Sequence of chain 2.A:
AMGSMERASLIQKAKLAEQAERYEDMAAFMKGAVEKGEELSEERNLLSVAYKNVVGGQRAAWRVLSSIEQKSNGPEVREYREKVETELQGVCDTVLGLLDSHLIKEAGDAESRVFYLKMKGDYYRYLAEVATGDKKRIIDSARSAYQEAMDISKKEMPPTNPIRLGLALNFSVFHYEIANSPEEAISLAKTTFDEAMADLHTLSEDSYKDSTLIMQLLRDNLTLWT

Binding-site contacts:
Ligand atom NH2 contacts residue ARG65 of chain 2.A at 3.7 Å.
Ligand atom CG contacts residue LEU227 of chain 2.A at 3.5 Å (hydrophobic).
Ligand atom CG contacts residue ASN231 of chain 2.A at 3.7 Å.
Ligand atom CB contacts residue ASN180 of chain 2.A at 3.4 Å.
Ligand atom CB contacts residue ASN180 of chain 2.A at 3.3 Å.
Ligand atom CA contacts residue ASN231 of chain 2.A at 3.7 Å.
Ligand atom NH2 contacts residue LEU227 of chain 2.A at 3.5 Å.
Ligand atom CB contacts residue ASN231 of chain 2.A at 3.5 Å.
Ligand atom O2P contacts residue ARG134 of chain 2.A at 2.9 Å (salt-bridge).
Ligand atom O contacts residue VAL183 of chain 2.A at 3.3 Å.
Ligand atom CB contacts residue GLU187 of chain 2.A at 3.5 Å.
Ligand atom CD1 contacts residue ASN55 of chain 2.A at 3.3 Å.
Ligand atom OG contacts residue TRP235 of chain 2.A at 2.9 Å (h-bond).
Ligand atom OE2 contacts residue LYS127 of chain 2.A at 2.6 Å (salt-bridge).
Ligand atom O3P contacts residue TYR135 of chain 2.A at 2.7 Å (h-bond).
Ligand atom CZ contacts residue ARG65 of chain 2.A at 3.4 Å.
Ligand atom CD contacts residue LYS127 of chain 2.A at 3.5 Å.
Ligand atom OE1 contacts residue LYS127 of chain 2.A at 3.5 Å.
Ligand atom CA contacts residue ASN231 of chain 2.A at 3.6 Å.
Ligand atom O3P contacts residue LYS54 of chain 2.A at 3.4 Å.
Ligand atom O1P contacts residue ARG61 of chain 2.A at 2.9 Å (salt-bridge).
Ligand atom O contacts residue LEU179 of chain 2.A at 3.5 Å.
Ligand atom O3P contacts residue ARG134 of chain 2.A at 2.9 Å (salt-bridge).
Ligand atom OG contacts residue GLU187 of chain 2.A at 2.7 Å (salt-bridge).
Ligand atom C contacts residue LEU179 of chain 2.A at 3.7 Å (hydrophobic).
Ligand atom N contacts residue ASN180 of chain 2.A at 2.8 Å (h-bond).
Ligand atom N contacts residue GLU187 of chain 2.A at 3.1 Å (salt-bridge).
Ligand atom C contacts residue ASN180 of chain 2.A at 3.6 Å.
Ligand atom NE contacts residue ARG65 of chain 2.A at 3.5 Å (salt-bridge).
Ligand atom O2P contacts residue ARG61 of chain 2.A at 2.9 Å (salt-bridge).
Ligand atom CA contacts residue ASN180 of chain 2.A at 3.7 Å.
Ligand atom CA contacts residue ASN180 of chain 2.A at 3.5 Å.
Ligand atom O1P contacts residue LYS54 of chain 2.A at 2.6 Å (salt-bridge).
Ligand atom N contacts residue ASN231 of chain 2.A at 2.8 Å (h-bond).
Ligand atom CA contacts residue LEU179 of chain 2.A at 3.5 Å (hydrophobic).
Ligand atom CD1 contacts residue ASP230 of chain 2.A at 3.7 Å.
Ligand atom P contacts residue ARG61 of chain 2.A at 3.7 Å.
Ligand atom N contacts residue LEU179 of chain 2.A at 3.4 Å.
Ligand atom O contacts residue ASN231 of chain 2.A at 2.8 Å (h-bond).
Ligand atom C contacts residue ASN231 of chain 2.A at 3.7 Å.

A small-molecule ligand and the protein it binds are described below.
Small molecule (SMILES): CC(C)C[C@@H](C=O)NC(=O)[C@H](CCCNC(N)=[NH2+])NC(=O)[C@H](CCC(=O)O)NC(=O)[C@H](COP(=O)(O)O)NC(=O)[C@H](CC(C)C)NC(=O)[C@H](CO)NC(=O)[C@H](CCCNC(N)=[NH2+])NC(=O)[C@@H](N)C(C)C